The small molecule below binds the protein below.
Small molecule (SMILES): Nc1cccc(C(=O)N[C@@H](C(=O)NO)c2ccc(-n3cccn3)cc2)c1

Binding-site contacts:
Ligand atom O15 contacts residue LYS303 of chain 1.J at 3.0 Å (salt-bridge).
Ligand atom C01 contacts residue GLY406 of chain 1.J at 3.5 Å.
Ligand atom C03 contacts residue LEU404 of chain 1.J at 3.6 Å (hydrophobic).
Ligand atom O15 contacts residue ZN1 of chain 1.QB at 2.1 Å.
Ligand atom O15 contacts residue ASP376 of chain 1.J at 2.9 Å (salt-bridge).
Ligand atom C12 contacts residue LEU404 of chain 1.J at 3.1 Å (hydrophobic).
Ligand atom O17 contacts residue ZN1 of chain 1.OB at 2.0 Å.
Ligand atom N16 contacts residue LEU404 of chain 1.J at 3.2 Å (h-bond).
Ligand atom N13 contacts residue ASP376 of chain 1.J at 3.7 Å.
Ligand atom N16 contacts residue ASP376 of chain 1.J at 3.2 Å (salt-bridge).
Ligand atom O15 contacts residue ASP296 of chain 1.J at 2.8 Å (salt-bridge).
Ligand atom N16 contacts residue CO31 of chain 1.PB at 2.7 Å (h-bond).
Ligand atom N16 contacts residue LYS291 of chain 1.J at 3.3 Å (salt-bridge).
Ligand atom O20 contacts residue THR405 of chain 1.J at 3.4 Å.
Ligand atom O20 contacts residue LEU404 of chain 1.J at 3.6 Å (h-bond).
Ligand atom C14 contacts residue ZN1 of chain 1.QB at 2.8 Å.
Ligand atom O17 contacts residue CO31 of chain 1.PB at 2.9 Å (h-bond).
Ligand atom C14 contacts residue ZN1 of chain 1.OB at 3.5 Å.
Ligand atom C10 contacts residue MET309 of chain 1.J at 3.4 Å (hydrophobic).
Ligand atom C02 contacts residue GLY406 of chain 1.J at 3.5 Å.
Ligand atom N16 contacts residue ZN1 of chain 1.OB at 3.0 Å.
Ligand atom O17 contacts residue ASP296 of chain 1.J at 3.3 Å (salt-bridge).
Ligand atom C14 contacts residue ASP296 of chain 1.J at 3.7 Å.
Ligand atom O17 contacts residue LYS291 of chain 1.J at 2.9 Å (salt-bridge).
Ligand atom C09 contacts residue ALA494 of chain 1.J at 3.5 Å (hydrophobic).
Ligand atom O20 contacts residue GLY406 of chain 1.J at 3.8 Å.
Ligand atom C14 contacts residue LEU404 of chain 1.J at 3.6 Å (hydrophobic).
Ligand atom O15 contacts residue ZN1 of chain 1.OB at 3.5 Å.
Ligand atom C04 contacts residue LYS303 of chain 1.J at 3.8 Å.
Ligand atom C03 contacts residue GLY406 of chain 1.J at 3.7 Å.
Ligand atom O17 contacts residue ZN1 of chain 1.QB at 2.4 Å.
Ligand atom O17 contacts residue GLY379 of chain 1.J at 3.7 Å.
Ligand atom C06 contacts residue GLY406 of chain 1.J at 3.6 Å.
Ligand atom O17 contacts residue ASP376 of chain 1.J at 3.2 Å (salt-bridge).
Ligand atom N16 contacts residue ZN1 of chain 1.QB at 3.0 Å.
Ligand atom C02 contacts residue LEU404 of chain 1.J at 3.2 Å (hydrophobic).
Ligand atom O17 contacts residue GLU378 of chain 1.J at 2.8 Å (salt-bridge).
Ligand atom N08 contacts residue ALA494 of chain 1.J at 3.5 Å (h-bond).
Ligand atom C10 contacts residue LEU409 of chain 1.J at 3.8 Å (hydrophobic).
Ligand atom C14 contacts residue ASP376 of chain 1.J at 3.1 Å.

Sequence of chain 1.J:
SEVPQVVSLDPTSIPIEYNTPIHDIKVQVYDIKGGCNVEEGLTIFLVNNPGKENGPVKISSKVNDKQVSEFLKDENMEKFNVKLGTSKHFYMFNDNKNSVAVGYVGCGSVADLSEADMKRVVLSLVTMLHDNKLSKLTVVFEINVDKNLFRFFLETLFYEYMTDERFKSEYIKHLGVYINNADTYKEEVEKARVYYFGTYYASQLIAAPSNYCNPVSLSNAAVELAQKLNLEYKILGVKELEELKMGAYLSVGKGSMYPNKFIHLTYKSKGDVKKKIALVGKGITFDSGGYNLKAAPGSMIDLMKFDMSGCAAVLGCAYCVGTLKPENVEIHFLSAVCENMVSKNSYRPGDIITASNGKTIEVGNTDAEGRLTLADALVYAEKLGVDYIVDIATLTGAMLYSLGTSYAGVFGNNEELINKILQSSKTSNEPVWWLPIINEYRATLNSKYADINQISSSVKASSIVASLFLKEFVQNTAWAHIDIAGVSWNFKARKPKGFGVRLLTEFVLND